Binding-site contacts:
Ligand atom C13 contacts residue ALA43 of chain 1.A at 3.7 Å (hydrophobic).
Ligand atom C12 contacts residue GLN96 of chain 1.A at 3.7 Å.
Ligand atom C15 contacts residue ILE94 of chain 1.A at 3.7 Å (hydrophobic).
Ligand atom C16 contacts residue GLN96 of chain 1.A at 3.6 Å.
Ligand atom C27 contacts residue LEU147 of chain 1.A at 3.5 Å (hydrophobic).
Ligand atom C13 contacts residue LYS45 of chain 1.A at 3.4 Å.
Ligand atom N28 contacts residue MET99 of chain 1.A at 3.0 Å (h-bond).
Ligand atom C15 contacts residue LYS45 of chain 1.A at 3.7 Å.
Ligand atom C27 contacts residue AKS1 of chain 1.I at 3.5 Å.
Ligand atom C6 contacts residue ASN145 of chain 1.A at 3.5 Å.
Ligand atom C13 contacts residue GLN96 of chain 1.A at 3.7 Å.
Ligand atom N30 contacts residue GLN96 of chain 1.A at 3.2 Å (h-bond).
Ligand atom C12 contacts residue LYS45 of chain 1.A at 3.7 Å.
Ligand atom C11 contacts residue LYS45 of chain 1.A at 3.8 Å.
Ligand atom C15 contacts residue GLN96 of chain 1.A at 3.2 Å.
Ligand atom N29 contacts residue AKS1 of chain 1.I at 1.4 Å.
Ligand atom C14 contacts residue ILE94 of chain 1.A at 3.1 Å (hydrophobic).
Ligand atom N28 contacts residue AKS1 of chain 1.I at 2.5 Å.
Ligand atom C1 contacts residue ASN145 of chain 1.A at 3.6 Å.
Ligand atom N28 contacts residue LEU98 of chain 1.A at 3.9 Å.
Ligand atom N30 contacts residue ALA43 of chain 1.A at 3.7 Å.
Ligand atom C1 contacts residue ASP158 of chain 1.A at 3.5 Å.
Ligand atom C22 contacts residue GLN96 of chain 1.A at 3.4 Å.
Ligand atom N7 contacts residue LYS45 of chain 1.A at 3.7 Å.
Ligand atom C27 contacts residue ALA43 of chain 1.A at 3.5 Å (hydrophobic).
Ligand atom C14 contacts residue LYS45 of chain 1.A at 3.6 Å.
Ligand atom C14 contacts residue GLN96 of chain 1.A at 3.4 Å.
Ligand atom C27 contacts residue ASP97 of chain 1.A at 3.8 Å.
Ligand atom N30 contacts residue LEU147 of chain 1.A at 3.6 Å.
Ligand atom C11 contacts residue GLN96 of chain 1.A at 3.8 Å.
Ligand atom C16 contacts residue LYS45 of chain 1.A at 3.5 Å.
Ligand atom C23 contacts residue LEU147 of chain 1.A at 3.7 Å (hydrophobic).
Ligand atom N30 contacts residue ASP97 of chain 1.A at 2.9 Å (salt-bridge).
Ligand atom C13 contacts residue ILE94 of chain 1.A at 3.6 Å (hydrophobic).
Ligand atom C2 contacts residue ASP158 of chain 1.A at 3.4 Å.
Ligand atom N28 contacts residue ALA43 of chain 1.A at 3.9 Å.
Ligand atom N25 contacts residue AKS1 of chain 1.I at 3.0 Å.
Ligand atom C23 contacts residue AKS1 of chain 1.I at 3.6 Å.
Ligand atom C23 contacts residue ALA43 of chain 1.A at 3.8 Å (hydrophobic).
Ligand atom C24 contacts residue AKS1 of chain 1.I at 2.5 Å.

This protein binds this small molecule.
Small molecule (SMILES): Nc1n[nH]c2nnc(-c3c(-c4ccccc4)nn4ccccc34)cc12

Sequence of chain 1.A:
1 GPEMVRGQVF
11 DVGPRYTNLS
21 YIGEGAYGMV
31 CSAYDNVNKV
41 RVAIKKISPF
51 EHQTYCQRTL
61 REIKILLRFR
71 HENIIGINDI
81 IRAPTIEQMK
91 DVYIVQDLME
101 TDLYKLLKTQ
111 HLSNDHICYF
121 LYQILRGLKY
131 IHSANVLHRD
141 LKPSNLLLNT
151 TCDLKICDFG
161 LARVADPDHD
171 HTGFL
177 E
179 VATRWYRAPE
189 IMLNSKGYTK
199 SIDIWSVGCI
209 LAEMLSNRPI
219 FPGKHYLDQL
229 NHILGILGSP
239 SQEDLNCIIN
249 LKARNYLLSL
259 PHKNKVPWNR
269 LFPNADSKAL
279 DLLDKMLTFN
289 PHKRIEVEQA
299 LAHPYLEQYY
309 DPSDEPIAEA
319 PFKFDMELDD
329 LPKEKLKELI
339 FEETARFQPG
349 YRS